This small molecule binds to this protein.
Small molecule (SMILES): CC(=O)N[C@H]1[C@H](O[C@H]2[C@H](O)[C@@H](NC(C)=O)CO[C@@H]2CO)O[C@H](CO)[C@@H](O[C@@H]2O[C@H](CO[C@H]3O[C@H](CO)[C@@H](O)[C@H](O[C@H]4O[C@H](CO)[C@@H](O)[C@H](O)[C@@H]4O)[C@@H]3O)[C@@H](O)[C@H](O[C@H]3O[C@H](CO)[C@@H](O)[C@H](O)[C@@H]3O[C@H]3O[C@H](CO)[C@@H](O)[C@H](O)[C@@H]3O)[C@@H]2O)[C@@H]1O

Binding-site contacts:
Ligand atom C2 contacts residue ASN119 of chain 1.F at 2.5 Å.
Ligand atom C2 contacts residue GLY303 of chain 1.F at 3.7 Å.
Ligand atom N2 contacts residue THR121 of chain 1.F at 3.3 Å (h-bond).
Ligand atom C3 contacts residue TYR59 of chain 1.D at 3.9 Å (hydrophobic).
Ligand atom O6 contacts residue PRO305 of chain 1.F at 3.1 Å.
Ligand atom O6 contacts residue SER276 of chain 1.F at 3.8 Å.
Ligand atom O3 contacts residue TYR59 of chain 1.D at 2.7 Å (h-bond).
Ligand atom O6 contacts residue THR58 of chain 1.D at 3.3 Å.
Ligand atom O4 contacts residue TYR59 of chain 1.D at 3.6 Å.
Ligand atom C5 contacts residue PHE122 of chain 1.F at 3.5 Å (hydrophobic).
Ligand atom C5 contacts residue ASN119 of chain 1.F at 3.7 Å.
Ligand atom C1 contacts residue GLY303 of chain 1.F at 3.5 Å.
Ligand atom O7 contacts residue SER302 of chain 1.F at 3.7 Å.
Ligand atom O6 contacts residue SER276 of chain 1.F at 3.7 Å.
Ligand atom O7 contacts residue GLY303 of chain 1.F at 2.7 Å (h-bond).
Ligand atom O5 contacts residue PRO305 of chain 1.F at 3.3 Å.
Ligand atom O5 contacts residue GLY303 of chain 1.F at 3.8 Å.
Ligand atom O4 contacts residue ILE274 of chain 1.F at 3.6 Å.
Ligand atom O7 contacts residue THR58 of chain 1.D at 3.5 Å.
Ligand atom O6 contacts residue PRO33 of chain 1.F at 3.6 Å.
Ligand atom C6 contacts residue ILE274 of chain 1.F at 3.6 Å (hydrophobic).
Ligand atom N2 contacts residue ASN119 of chain 1.F at 2.9 Å (h-bond).
Ligand atom O5 contacts residue TYR59 of chain 1.D at 3.2 Å (h-bond).
Ligand atom C1 contacts residue THR121 of chain 1.F at 3.7 Å.
Ligand atom C2 contacts residue TYR59 of chain 1.D at 3.8 Å (hydrophobic).
Ligand atom C1 contacts residue TYR59 of chain 1.D at 3.7 Å (hydrophobic).
Ligand atom C7 contacts residue ASN119 of chain 1.F at 3.4 Å.
Ligand atom O7 contacts residue ASN119 of chain 1.F at 3.5 Å (h-bond).
Ligand atom O5 contacts residue THR58 of chain 1.D at 3.8 Å.
Ligand atom C6 contacts residue THR58 of chain 1.D at 3.6 Å.
Ligand atom C1 contacts residue ASN119 of chain 1.F at 1.4 Å.
Ligand atom O3 contacts residue THR58 of chain 1.D at 3.1 Å.
Ligand atom O6 contacts residue ILE304 of chain 1.F at 3.1 Å.
Ligand atom C8 contacts residue SER120 of chain 1.F at 3.4 Å.
Ligand atom C3 contacts residue ASP60 of chain 1.D at 3.7 Å.
Ligand atom O3 contacts residue ASP60 of chain 1.D at 3.2 Å.
Ligand atom O5 contacts residue PHE122 of chain 1.F at 3.6 Å.
Ligand atom C6 contacts residue PRO33 of chain 1.F at 3.8 Å (hydrophobic).
Ligand atom O5 contacts residue ASN119 of chain 1.F at 2.4 Å (h-bond).
Ligand atom C3 contacts residue ASN119 of chain 1.F at 3.8 Å.

Sequence of chain 1.D:
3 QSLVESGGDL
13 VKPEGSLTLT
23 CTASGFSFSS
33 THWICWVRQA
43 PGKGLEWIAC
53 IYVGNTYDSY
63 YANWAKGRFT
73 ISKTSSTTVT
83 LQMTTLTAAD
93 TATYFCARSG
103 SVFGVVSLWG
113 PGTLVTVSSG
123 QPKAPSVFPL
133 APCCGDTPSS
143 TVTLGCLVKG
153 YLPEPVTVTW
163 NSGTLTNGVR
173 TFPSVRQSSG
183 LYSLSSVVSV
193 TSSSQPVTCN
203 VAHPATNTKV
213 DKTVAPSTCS

Sequence of chain 1.F:
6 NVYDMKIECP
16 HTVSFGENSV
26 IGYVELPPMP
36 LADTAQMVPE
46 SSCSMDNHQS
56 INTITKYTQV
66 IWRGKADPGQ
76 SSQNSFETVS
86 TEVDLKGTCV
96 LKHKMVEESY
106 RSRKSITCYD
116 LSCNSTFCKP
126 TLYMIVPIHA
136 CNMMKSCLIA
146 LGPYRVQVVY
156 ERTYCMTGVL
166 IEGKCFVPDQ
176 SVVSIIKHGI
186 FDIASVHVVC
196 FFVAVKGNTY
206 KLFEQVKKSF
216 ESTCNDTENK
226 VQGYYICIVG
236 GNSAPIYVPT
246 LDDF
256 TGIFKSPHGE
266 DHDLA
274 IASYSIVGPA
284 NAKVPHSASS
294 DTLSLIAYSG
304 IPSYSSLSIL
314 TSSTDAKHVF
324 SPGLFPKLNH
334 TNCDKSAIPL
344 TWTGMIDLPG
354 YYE